Binding-site contacts:
Ligand atom N contacts residue THR235 of chain 3.T at 3.9 Å.
Ligand atom N contacts residue THR235 of chain 3.T at 3.5 Å (h-bond).
Ligand atom CG contacts residue LYS234 of chain 3.T at 3.3 Å.
Ligand atom O contacts residue THR235 of chain 3.T at 3.0 Å (h-bond).
Ligand atom O contacts residue ASN227 of chain 3.T at 3.6 Å.
Ligand atom CB contacts residue LEU286 of chain 3.T at 3.9 Å (hydrophobic).
Ligand atom C contacts residue ASN281 of chain 3.T at 3.8 Å.
Ligand atom CG2 contacts residue PHE278 of chain 3.T at 3.7 Å (hydrophobic).
Ligand atom CG1 contacts residue TYR94 of chain 3.T at 3.8 Å (hydrophobic).
Ligand atom CG1 contacts residue VAL280 of chain 3.T at 4.0 Å (hydrophobic).
Ligand atom C contacts residue THR235 of chain 3.T at 3.6 Å.
Ligand atom CD contacts residue HIS277 of chain 3.T at 3.9 Å.
Ligand atom CB contacts residue TYR238 of chain 3.T at 3.6 Å (hydrophobic).
Ligand atom O contacts residue ASN281 of chain 3.T at 2.6 Å (h-bond).
Ligand atom O contacts residue LEU286 of chain 3.T at 3.2 Å.
Ligand atom C contacts residue THR235 of chain 3.T at 3.6 Å.
Ligand atom N contacts residue ASN227 of chain 3.T at 3.0 Å (h-bond).
Ligand atom CG contacts residue HIS277 of chain 3.T at 3.8 Å.
Ligand atom C contacts residue LEU286 of chain 3.T at 3.8 Å (hydrophobic).
Ligand atom CG contacts residue TYR273 of chain 3.T at 3.6 Å (hydrophobic).
Ligand atom CG2 contacts residue LEU286 of chain 3.T at 3.7 Å (hydrophobic).
Ligand atom C contacts residue THR235 of chain 3.T at 3.6 Å.
Ligand atom O contacts residue THR235 of chain 3.T at 3.1 Å (h-bond).
Ligand atom C contacts residue TYR94 of chain 3.T at 4.0 Å (hydrophobic).
Ligand atom CA contacts residue ASN227 of chain 3.T at 3.7 Å.
Ligand atom N contacts residue TYR273 of chain 3.T at 3.9 Å.
Ligand atom CG contacts residue ASP233 of chain 3.T at 3.0 Å.
Ligand atom O contacts residue HIS277 of chain 3.T at 3.4 Å.
Ligand atom CG2 contacts residue HIS277 of chain 3.T at 3.3 Å.
Ligand atom CB contacts residue HIS277 of chain 3.T at 3.7 Å.
Ligand atom CD1 contacts residue TYR91 of chain 3.T at 3.9 Å (hydrophobic).
Ligand atom CD contacts residue TYR273 of chain 3.T at 3.3 Å (hydrophobic).
Ligand atom CG2 contacts residue ASN281 of chain 3.T at 3.6 Å.
Ligand atom CD1 contacts residue TYR94 of chain 3.T at 3.5 Å (hydrophobic).
Ligand atom C contacts residue ASN227 of chain 3.T at 3.5 Å.
Ligand atom O contacts residue TYR94 of chain 3.T at 2.9 Å.
Ligand atom O contacts residue LYS234 of chain 3.T at 3.6 Å.
Ligand atom CG2 contacts residue GLU236 of chain 3.T at 3.3 Å.
Ligand atom CA contacts residue THR235 of chain 3.T at 3.6 Å.
Ligand atom CB contacts residue ASP233 of chain 3.T at 3.0 Å.

A protein and the small-molecule ligand that binds it are described below.
Small molecule (SMILES): CC[C@H](C)[C@H](NC(=O)[C@H](CO)NC(=O)[C@H](CCCN=C(N)N)NC(=O)[C@@H](NC(=O)[C@@H]1CCCN1C(=O)[C@@H]1CCCN1C(=O)[C@H](C)N)C(C)C)C(=O)N[C@H](C=O)Cc1ccc(O)cc1

Sequence of chain 3.T:
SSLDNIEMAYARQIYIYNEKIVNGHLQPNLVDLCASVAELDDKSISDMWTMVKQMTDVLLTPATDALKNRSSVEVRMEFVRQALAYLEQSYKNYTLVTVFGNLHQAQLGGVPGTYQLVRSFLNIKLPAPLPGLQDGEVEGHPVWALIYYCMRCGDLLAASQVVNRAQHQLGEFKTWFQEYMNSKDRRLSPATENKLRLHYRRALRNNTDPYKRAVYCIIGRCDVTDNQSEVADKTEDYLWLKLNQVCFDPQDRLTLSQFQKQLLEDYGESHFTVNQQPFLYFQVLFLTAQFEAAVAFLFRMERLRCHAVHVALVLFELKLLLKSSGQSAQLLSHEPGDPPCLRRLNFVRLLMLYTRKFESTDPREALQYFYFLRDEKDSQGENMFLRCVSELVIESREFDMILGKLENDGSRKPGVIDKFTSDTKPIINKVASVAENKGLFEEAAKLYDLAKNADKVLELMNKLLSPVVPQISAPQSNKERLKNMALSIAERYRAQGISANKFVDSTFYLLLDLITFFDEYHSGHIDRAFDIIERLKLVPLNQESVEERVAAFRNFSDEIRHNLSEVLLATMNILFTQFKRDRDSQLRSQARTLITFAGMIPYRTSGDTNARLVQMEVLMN